This small molecule binds to this protein.
Small molecule (SMILES): CCOC(=O)c1ccc(NC(=O)NCc2ccc(-n3cccn3)cc2)cc1

Sequence of chain 1.E:
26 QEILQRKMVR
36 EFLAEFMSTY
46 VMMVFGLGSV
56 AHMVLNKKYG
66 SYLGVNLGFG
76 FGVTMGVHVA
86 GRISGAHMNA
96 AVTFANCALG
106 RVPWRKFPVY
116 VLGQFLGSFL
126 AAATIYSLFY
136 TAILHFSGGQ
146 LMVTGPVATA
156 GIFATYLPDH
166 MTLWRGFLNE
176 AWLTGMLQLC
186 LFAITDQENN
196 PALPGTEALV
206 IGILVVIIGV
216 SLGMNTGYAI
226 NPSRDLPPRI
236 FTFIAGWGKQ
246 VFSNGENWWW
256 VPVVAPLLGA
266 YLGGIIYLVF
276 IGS

Binding-site contacts:
Ligand atom C25 contacts residue ALA91 of chain 1.E at 4.1 Å (hydrophobic).
Ligand atom C27 contacts residue MET47 of chain 1.E at 4.0 Å (hydrophobic).
Ligand atom C22 contacts residue ASN101 of chain 1.E at 3.3 Å.
Ligand atom C24 contacts residue VAL97 of chain 1.E at 3.6 Å (hydrophobic).
Ligand atom C14 contacts residue VAL82 of chain 1.E at 3.9 Å (hydrophobic).
Ligand atom N10 contacts residue HIS92 of chain 1.E at 2.8 Å (h-bond).
Ligand atom O05 contacts residue ILE225 of chain 1.E at 3.6 Å.
Ligand atom C22 contacts residue PHE187 of chain 1.E at 3.3 Å (hydrophobic).
Ligand atom N23 contacts residue GLN183 of chain 1.E at 3.5 Å (h-bond).
Ligand atom N13 contacts residue HIS92 of chain 1.E at 3.7 Å.
Ligand atom C16 contacts residue ILE206 of chain 1.E at 3.9 Å (hydrophobic).
Ligand atom C11 contacts residue ALA91 of chain 1.E at 3.6 Å (hydrophobic).
Ligand atom N23 contacts residue ASN101 of chain 1.E at 3.6 Å (h-bond).
Ligand atom C27 contacts residue ASN226 of chain 1.E at 3.7 Å.
Ligand atom C26 contacts residue ASN94 of chain 1.E at 4.0 Å.
Ligand atom C22 contacts residue GLN183 of chain 1.E at 3.6 Å.
Ligand atom N10 contacts residue MET93 of chain 1.E at 4.1 Å.
Ligand atom C20 contacts residue THR190 of chain 1.E at 4.1 Å.
Ligand atom O12 contacts residue LEU186 of chain 1.E at 4.1 Å.
Ligand atom C01 contacts residue ALA224 of chain 1.E at 3.3 Å (hydrophobic).
Ligand atom C17 contacts residue THR190 of chain 1.E at 3.5 Å.
Ligand atom C26 contacts residue MET93 of chain 1.E at 3.9 Å (hydrophobic).
Ligand atom O12 contacts residue ILE206 of chain 1.E at 3.6 Å.
Ligand atom O12 contacts residue VAL78 of chain 1.E at 3.9 Å.
Ligand atom C26 contacts residue HIS92 of chain 1.E at 3.9 Å.
Ligand atom C01 contacts residue TYR223 of chain 1.E at 3.3 Å (hydrophobic).
Ligand atom N13 contacts residue ALA91 of chain 1.E at 2.6 Å (h-bond).
Ligand atom C21 contacts residue PHE187 of chain 1.E at 4.0 Å (hydrophobic).
Ligand atom C09 contacts residue HIS92 of chain 1.E at 3.7 Å.
Ligand atom N10 contacts residue ALA91 of chain 1.E at 3.9 Å.
Ligand atom C14 contacts residue GLY90 of chain 1.E at 4.0 Å.
Ligand atom C14 contacts residue ILE206 of chain 1.E at 4.0 Å (hydrophobic).
Ligand atom C02 contacts residue PHE74 of chain 1.E at 3.6 Å (hydrophobic).
Ligand atom C16 contacts residue THR190 of chain 1.E at 4.0 Å.
Ligand atom C14 contacts residue ALA91 of chain 1.E at 3.3 Å (hydrophobic).
Ligand atom C25 contacts residue VAL97 of chain 1.E at 4.0 Å (hydrophobic).
Ligand atom C11 contacts residue HIS92 of chain 1.E at 3.7 Å.
Ligand atom C01 contacts residue ILE225 of chain 1.E at 4.0 Å (hydrophobic).
Ligand atom C21 contacts residue ARG106 of chain 1.E at 3.9 Å.
Ligand atom C07 contacts residue LEU182 of chain 1.E at 3.8 Å (hydrophobic).